Binding-site contacts:
Ligand atom C3 contacts residue THR652 of chain 1.A at 4.2 Å.
Ligand atom C6 contacts residue ASP653 of chain 1.A at 4.1 Å.
Ligand atom C4 contacts residue LYS649 of chain 1.A at 3.9 Å.
Ligand atom C6 contacts residue LEU651 of chain 1.A at 4.2 Å (hydrophobic).
Ligand atom C1 contacts residue THR652 of chain 1.A at 4.4 Å.
Ligand atom C7 contacts residue ASP653 of chain 1.A at 3.8 Å.
Ligand atom C5 contacts residue LYS649 of chain 1.A at 4.2 Å.
Ligand atom C5 contacts residue LEU651 of chain 1.A at 4.0 Å (hydrophobic).
Ligand atom C6 contacts residue LYS684 of chain 1.A at 4.2 Å.
Ligand atom C6 contacts residue THR652 of chain 1.A at 4.2 Å.
Ligand atom O4 contacts residue LYS649 of chain 1.A at 2.8 Å (salt-bridge).
Ligand atom C2 contacts residue THR652 of chain 1.A at 4.1 Å.
Ligand atom C1 contacts residue ASP653 of chain 1.A at 4.4 Å.

Sequence of chain 1.A:
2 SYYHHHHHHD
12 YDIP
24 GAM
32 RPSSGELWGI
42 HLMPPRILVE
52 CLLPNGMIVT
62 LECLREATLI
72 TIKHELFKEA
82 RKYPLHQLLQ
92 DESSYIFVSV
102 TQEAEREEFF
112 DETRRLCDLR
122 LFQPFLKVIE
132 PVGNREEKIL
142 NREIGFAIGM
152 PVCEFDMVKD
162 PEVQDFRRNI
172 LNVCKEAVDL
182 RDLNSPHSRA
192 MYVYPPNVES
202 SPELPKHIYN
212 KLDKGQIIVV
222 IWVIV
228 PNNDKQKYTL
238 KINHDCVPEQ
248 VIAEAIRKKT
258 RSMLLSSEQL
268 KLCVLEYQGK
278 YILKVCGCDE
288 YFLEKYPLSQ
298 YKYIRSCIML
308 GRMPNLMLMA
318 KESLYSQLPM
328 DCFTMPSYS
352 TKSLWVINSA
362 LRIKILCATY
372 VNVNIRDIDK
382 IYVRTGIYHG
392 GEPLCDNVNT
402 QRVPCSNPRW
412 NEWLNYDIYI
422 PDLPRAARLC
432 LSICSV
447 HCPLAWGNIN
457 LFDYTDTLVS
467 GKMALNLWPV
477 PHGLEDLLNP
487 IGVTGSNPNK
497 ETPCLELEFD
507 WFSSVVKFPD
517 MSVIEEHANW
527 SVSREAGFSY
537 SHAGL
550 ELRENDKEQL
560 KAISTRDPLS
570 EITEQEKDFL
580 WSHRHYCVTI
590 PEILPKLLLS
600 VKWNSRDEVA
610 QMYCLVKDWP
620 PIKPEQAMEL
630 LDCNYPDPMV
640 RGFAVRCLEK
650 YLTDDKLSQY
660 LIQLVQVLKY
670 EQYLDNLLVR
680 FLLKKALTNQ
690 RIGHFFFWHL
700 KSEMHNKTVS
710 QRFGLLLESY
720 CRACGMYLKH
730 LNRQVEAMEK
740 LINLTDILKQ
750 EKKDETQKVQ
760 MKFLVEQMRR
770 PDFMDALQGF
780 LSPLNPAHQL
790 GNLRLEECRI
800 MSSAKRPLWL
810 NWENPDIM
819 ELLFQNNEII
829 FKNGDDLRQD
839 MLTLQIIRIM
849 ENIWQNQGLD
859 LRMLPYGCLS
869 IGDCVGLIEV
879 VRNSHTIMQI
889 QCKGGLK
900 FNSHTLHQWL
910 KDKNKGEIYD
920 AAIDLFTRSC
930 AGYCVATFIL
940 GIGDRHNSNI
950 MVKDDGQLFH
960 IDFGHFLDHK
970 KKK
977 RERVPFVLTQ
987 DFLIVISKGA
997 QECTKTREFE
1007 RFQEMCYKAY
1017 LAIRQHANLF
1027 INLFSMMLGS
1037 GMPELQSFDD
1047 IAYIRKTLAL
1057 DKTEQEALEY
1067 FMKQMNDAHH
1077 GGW

The protein below binds the small molecule below.
Small molecule (SMILES): O=C(O)CCc1ccc(O)cc1